Sequence of chain 1.C:
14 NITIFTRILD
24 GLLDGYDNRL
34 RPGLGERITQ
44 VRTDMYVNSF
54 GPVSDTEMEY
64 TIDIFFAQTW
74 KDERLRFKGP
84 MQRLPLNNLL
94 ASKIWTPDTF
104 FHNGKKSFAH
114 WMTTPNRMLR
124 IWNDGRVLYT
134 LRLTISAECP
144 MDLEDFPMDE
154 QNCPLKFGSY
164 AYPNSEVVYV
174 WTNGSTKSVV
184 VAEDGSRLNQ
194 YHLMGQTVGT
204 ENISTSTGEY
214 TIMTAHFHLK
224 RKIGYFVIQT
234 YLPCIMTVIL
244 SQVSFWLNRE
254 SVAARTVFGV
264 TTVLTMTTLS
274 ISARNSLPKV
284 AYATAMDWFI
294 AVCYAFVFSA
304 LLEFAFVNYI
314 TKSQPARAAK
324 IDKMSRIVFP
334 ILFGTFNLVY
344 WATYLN

Binding-site contacts:
Ligand atom O7 contacts residue ASN205 of chain 1.C at 3.6 Å.
Ligand atom C2 contacts residue ASN205 of chain 1.C at 2.4 Å.
Ligand atom C5 contacts residue ASN205 of chain 1.C at 3.6 Å.
Ligand atom C8 contacts residue ASN205 of chain 1.C at 4.3 Å.
Ligand atom C6 contacts residue ASN167 of chain 1.C at 3.8 Å.
Ligand atom C4 contacts residue ASN205 of chain 1.C at 4.2 Å.
Ligand atom C5 contacts residue ASN167 of chain 1.C at 3.8 Å.
Ligand atom C8 contacts residue GLU204 of chain 1.C at 4.0 Å.
Ligand atom N2 contacts residue ASN205 of chain 1.C at 2.9 Å (h-bond).
Ligand atom C3 contacts residue ASN205 of chain 1.C at 3.8 Å.
Ligand atom C1 contacts residue ASN205 of chain 1.C at 1.4 Å.
Ligand atom O5 contacts residue ASN167 of chain 1.C at 3.2 Å (h-bond).
Ligand atom C7 contacts residue ASN205 of chain 1.C at 3.4 Å.
Ligand atom O5 contacts residue ASN205 of chain 1.C at 2.3 Å (h-bond).
Ligand atom C8 contacts residue THR203 of chain 1.C at 4.1 Å.
Ligand atom C1 contacts residue ASN167 of chain 1.C at 3.9 Å.

This protein binds this small molecule.
Small molecule (SMILES): CC(=O)N[C@@H]1[C@@H](O)[C@H](O)[C@@H](CO)O[C@H]1O